Sequence of chain 1.E:
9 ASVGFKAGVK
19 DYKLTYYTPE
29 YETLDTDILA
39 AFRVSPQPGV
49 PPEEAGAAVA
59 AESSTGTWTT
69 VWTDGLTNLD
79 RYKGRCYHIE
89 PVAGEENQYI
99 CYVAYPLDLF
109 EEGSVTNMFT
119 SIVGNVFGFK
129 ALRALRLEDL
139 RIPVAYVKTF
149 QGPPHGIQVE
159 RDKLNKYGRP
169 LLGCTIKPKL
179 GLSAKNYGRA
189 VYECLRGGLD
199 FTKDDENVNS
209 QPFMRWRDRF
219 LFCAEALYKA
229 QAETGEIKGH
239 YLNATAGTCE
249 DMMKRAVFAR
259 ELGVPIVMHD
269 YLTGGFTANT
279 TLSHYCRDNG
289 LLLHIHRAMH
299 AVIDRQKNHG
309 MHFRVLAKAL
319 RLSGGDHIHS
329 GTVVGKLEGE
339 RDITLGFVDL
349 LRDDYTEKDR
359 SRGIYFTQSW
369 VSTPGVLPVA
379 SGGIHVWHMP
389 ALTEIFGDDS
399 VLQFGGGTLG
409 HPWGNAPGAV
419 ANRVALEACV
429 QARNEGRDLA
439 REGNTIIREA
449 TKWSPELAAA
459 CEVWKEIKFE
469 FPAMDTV

The protein below binds the small molecule below.
Small molecule (SMILES): O=P(O)(O)OC[C@@H](O)[C@H](O)C(O)(O)COP(=O)(O)O

Sequence of chain 1.G:
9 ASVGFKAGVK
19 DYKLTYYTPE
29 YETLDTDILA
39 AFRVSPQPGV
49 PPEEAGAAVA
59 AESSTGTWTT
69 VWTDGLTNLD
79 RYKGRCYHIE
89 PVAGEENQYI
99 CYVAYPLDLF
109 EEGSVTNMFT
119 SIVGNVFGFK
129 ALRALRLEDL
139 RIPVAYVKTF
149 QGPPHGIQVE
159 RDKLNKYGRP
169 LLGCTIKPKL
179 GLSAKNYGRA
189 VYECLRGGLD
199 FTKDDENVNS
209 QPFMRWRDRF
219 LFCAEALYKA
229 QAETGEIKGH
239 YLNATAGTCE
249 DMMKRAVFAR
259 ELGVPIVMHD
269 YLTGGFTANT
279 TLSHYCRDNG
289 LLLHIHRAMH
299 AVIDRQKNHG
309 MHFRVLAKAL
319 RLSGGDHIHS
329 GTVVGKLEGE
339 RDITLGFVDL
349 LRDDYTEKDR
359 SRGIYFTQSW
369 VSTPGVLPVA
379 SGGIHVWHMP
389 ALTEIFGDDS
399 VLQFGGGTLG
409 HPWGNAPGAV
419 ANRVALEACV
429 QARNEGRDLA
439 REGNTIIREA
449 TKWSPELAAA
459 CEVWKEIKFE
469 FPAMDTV

Binding-site contacts:
Ligand atom O5P contacts residue HIS327 of chain 1.E at 2.7 Å (h-bond).
Ligand atom O1 contacts residue LYS334 of chain 1.E at 3.9 Å.
Ligand atom O3 contacts residue HIS294 of chain 1.E at 3.7 Å.
Ligand atom C5 contacts residue ASN123 of chain 1.G at 3.5 Å.
Ligand atom O1P contacts residue LYS175 of chain 1.E at 3.3 Å.
Ligand atom O4P contacts residue LEU335 of chain 1.E at 3.6 Å.
Ligand atom O3P contacts residue GLY381 of chain 1.E at 2.9 Å (h-bond).
Ligand atom C3 contacts residue ASN123 of chain 1.G at 3.6 Å.
Ligand atom O2P contacts residue GLY404 of chain 1.E at 3.9 Å.
Ligand atom O1P contacts residue GLY403 of chain 1.E at 3.4 Å.
Ligand atom O3 contacts residue GLU204 of chain 1.E at 2.9 Å (salt-bridge).
Ligand atom C1 contacts residue SER379 of chain 1.E at 3.7 Å.
Ligand atom O22 contacts residue ASP203 of chain 1.E at 3.1 Å (salt-bridge).
Ligand atom O3P contacts residue TRP66 of chain 1.G at 3.5 Å.
Ligand atom O22 contacts residue LYS177 of chain 1.E at 3.3 Å (salt-bridge).
Ligand atom O22 contacts residue LYS175 of chain 1.E at 3.0 Å (salt-bridge).
Ligand atom P1 contacts residue GLY404 of chain 1.E at 3.9 Å.
Ligand atom P1 contacts residue THR65 of chain 1.G at 3.6 Å.
Ligand atom O4P contacts residue ARG295 of chain 1.E at 2.9 Å (salt-bridge).
Ligand atom P2 contacts residue ARG295 of chain 1.E at 3.8 Å.
Ligand atom O1P contacts residue THR65 of chain 1.G at 2.7 Å (h-bond).
Ligand atom O1 contacts residue LYS175 of chain 1.E at 3.2 Å (salt-bridge).
Ligand atom C2 contacts residue GLU60 of chain 1.G at 3.6 Å.
Ligand atom O5P contacts residue SER379 of chain 1.E at 3.3 Å (h-bond).
Ligand atom O3P contacts residue THR65 of chain 1.G at 3.8 Å.
Ligand atom O4 contacts residue HIS327 of chain 1.E at 3.8 Å.
Ligand atom O2P contacts residue GLY403 of chain 1.E at 2.8 Å (h-bond).
Ligand atom O21 contacts residue LYS334 of chain 1.E at 3.1 Å (salt-bridge).
Ligand atom O6P contacts residue ARG295 of chain 1.E at 3.2 Å (salt-bridge).
Ligand atom C3 contacts residue GLU204 of chain 1.E at 3.6 Å.
Ligand atom O3 contacts residue ASP203 of chain 1.E at 3.7 Å.
Ligand atom O3P contacts residue LYS334 of chain 1.E at 3.1 Å (salt-bridge).
Ligand atom O21 contacts residue GLU60 of chain 1.G at 2.6 Å (salt-bridge).
Ligand atom O6P contacts residue HIS327 of chain 1.E at 3.5 Å (h-bond).
Ligand atom O1P contacts residue GLY404 of chain 1.E at 2.7 Å (h-bond).
Ligand atom P2 contacts residue HIS327 of chain 1.E at 3.6 Å.
Ligand atom O4 contacts residue SER379 of chain 1.E at 2.8 Å (h-bond).
Ligand atom O22 contacts residue GLU60 of chain 1.G at 3.7 Å.
Ligand atom O3P contacts residue GLY380 of chain 1.E at 3.3 Å.
Ligand atom O5 contacts residue LEU335 of chain 1.E at 3.2 Å.